Sequence of chain 1.A:
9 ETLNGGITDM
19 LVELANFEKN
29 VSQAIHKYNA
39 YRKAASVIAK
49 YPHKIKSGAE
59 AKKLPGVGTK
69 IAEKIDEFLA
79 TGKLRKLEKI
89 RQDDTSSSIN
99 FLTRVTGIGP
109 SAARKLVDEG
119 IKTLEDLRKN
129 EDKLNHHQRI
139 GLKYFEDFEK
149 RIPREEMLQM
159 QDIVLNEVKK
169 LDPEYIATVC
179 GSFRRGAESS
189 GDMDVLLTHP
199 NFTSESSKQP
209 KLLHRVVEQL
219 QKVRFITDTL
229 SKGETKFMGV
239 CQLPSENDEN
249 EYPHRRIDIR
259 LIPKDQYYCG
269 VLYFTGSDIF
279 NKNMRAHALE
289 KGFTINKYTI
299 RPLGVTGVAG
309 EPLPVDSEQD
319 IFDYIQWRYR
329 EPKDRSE

The small molecule below binds the protein below.
Small molecule (SMILES): Cc1cn([C@H]2CC[C@@H](CO[P](=O)(O)O[C@H]3C[C@H](n4cnc5c(=O)nc(N)[nH]c54)O[C@@H]3CO[P](=O)(O)O[C@H]3C[C@H](n4cnc5c(N)ncnc54)O[C@@H]3CO[P](=O)(O)O[C@H]3C[C@H](n4cnc5c(=O)nc(N)[nH]c54)O[C@@H]3CO[P](=O)(O)O[C@H]3C[C@H](n4cc(C)c(=O)[nH]c4=O)O[C@@H]3CO[P](=O)(O)O[C@H]3C[C@H](n4cnc5c(=O)nc(N)[nH]c54)O[C@@H]3CO[P](=O)(O)O[C@H]3C[C@H](n4cc(C)c(=O)[nH]c4=O)O[C@@H]3CO[P](=O)(O)O[C@H]3C[C@H](n4cnc5c(N)ncnc54)O[C@@H]3COP(=O)=O)O2)c(=O)[nH]c1=O

Binding-site contacts:
Ligand atom O3' contacts residue MET236 of chain 1.A at 4.0 Å.
Ligand atom OP1 contacts residue ILE106 of chain 1.A at 3.9 Å.
Ligand atom C5' contacts residue THR104 of chain 1.A at 4.1 Å.
Ligand atom C4' contacts residue ASP256 of chain 1.A at 3.9 Å.
Ligand atom C5' contacts residue HIS135 of chain 1.A at 4.2 Å.
Ligand atom OP2 contacts residue PRO108 of chain 1.A at 3.7 Å.
Ligand atom P contacts residue SER109 of chain 1.A at 3.7 Å.
Ligand atom C5' contacts residue SER109 of chain 1.A at 3.9 Å.
Ligand atom OP1 contacts residue THR104 of chain 1.A at 3.6 Å.
Ligand atom OP1 contacts residue NA1 of chain 1.E at 3.0 Å (h-bond).
Ligand atom P contacts residue SER109 of chain 1.A at 4.1 Å.
Ligand atom O3' contacts residue GLY105 of chain 1.A at 3.7 Å.
Ligand atom OP1 contacts residue SER109 of chain 1.A at 3.7 Å.
Ligand atom C4' contacts residue GLY105 of chain 1.A at 4.0 Å.
Ligand atom OP2 contacts residue GLY107 of chain 1.A at 3.7 Å.
Ligand atom P contacts residue GLY107 of chain 1.A at 3.7 Å.
Ligand atom O3' contacts residue ILE106 of chain 1.A at 4.0 Å.
Ligand atom OP1 contacts residue GLY105 of chain 1.A at 2.6 Å (h-bond).
Ligand atom P contacts residue NA1 of chain 1.E at 3.5 Å.
Ligand atom C5' contacts residue GLY107 of chain 1.A at 3.9 Å.
Ligand atom P contacts residue GLY105 of chain 1.A at 3.9 Å.
Ligand atom P contacts residue ARG254 of chain 1.A at 4.3 Å.
Ligand atom OP1 contacts residue VAL103 of chain 1.A at 4.3 Å.
Ligand atom OP1 contacts residue ALA110 of chain 1.A at 3.1 Å (h-bond).
Ligand atom O3' contacts residue SER109 of chain 1.A at 3.7 Å.
Ligand atom OP2 contacts residue ILE106 of chain 1.A at 4.2 Å.
Ligand atom C5' contacts residue ASP256 of chain 1.A at 3.6 Å.
Ligand atom OP1 contacts residue ILE106 of chain 1.A at 4.2 Å.
Ligand atom P contacts residue ALA110 of chain 1.A at 4.2 Å.
Ligand atom OP2 contacts residue SER109 of chain 1.A at 3.1 Å (h-bond).
Ligand atom C3' contacts residue SER109 of chain 1.A at 4.0 Å.
Ligand atom C5' contacts residue GLY105 of chain 1.A at 3.7 Å.
Ligand atom OP1 contacts residue ARG254 of chain 1.A at 3.1 Å (salt-bridge).
Ligand atom O5' contacts residue SER109 of chain 1.A at 3.7 Å.
Ligand atom O3' contacts residue GLY107 of chain 1.A at 4.3 Å.
Ligand atom OP1 contacts residue SER109 of chain 1.A at 3.3 Å (h-bond).
Ligand atom OP1 contacts residue GLY107 of chain 1.A at 3.0 Å (h-bond).
Ligand atom C5' contacts residue GLY105 of chain 1.A at 4.2 Å.
Ligand atom OP2 contacts residue NA1 of chain 1.E at 3.4 Å (h-bond).
Ligand atom O5' contacts residue GLY107 of chain 1.A at 3.6 Å (h-bond).